The protein below binds the small molecule below.
Small molecule (SMILES): CC[C@H]1[C@H](O[C@@H]2O[C@H](CO)[C@@H](O)[C@H](O)[C@H]2O)OC=C(C(=O)OC)[C@H]1C[C@@H]1NCCc2c1[nH]c1ccccc21

Sequence of chain 4.B:
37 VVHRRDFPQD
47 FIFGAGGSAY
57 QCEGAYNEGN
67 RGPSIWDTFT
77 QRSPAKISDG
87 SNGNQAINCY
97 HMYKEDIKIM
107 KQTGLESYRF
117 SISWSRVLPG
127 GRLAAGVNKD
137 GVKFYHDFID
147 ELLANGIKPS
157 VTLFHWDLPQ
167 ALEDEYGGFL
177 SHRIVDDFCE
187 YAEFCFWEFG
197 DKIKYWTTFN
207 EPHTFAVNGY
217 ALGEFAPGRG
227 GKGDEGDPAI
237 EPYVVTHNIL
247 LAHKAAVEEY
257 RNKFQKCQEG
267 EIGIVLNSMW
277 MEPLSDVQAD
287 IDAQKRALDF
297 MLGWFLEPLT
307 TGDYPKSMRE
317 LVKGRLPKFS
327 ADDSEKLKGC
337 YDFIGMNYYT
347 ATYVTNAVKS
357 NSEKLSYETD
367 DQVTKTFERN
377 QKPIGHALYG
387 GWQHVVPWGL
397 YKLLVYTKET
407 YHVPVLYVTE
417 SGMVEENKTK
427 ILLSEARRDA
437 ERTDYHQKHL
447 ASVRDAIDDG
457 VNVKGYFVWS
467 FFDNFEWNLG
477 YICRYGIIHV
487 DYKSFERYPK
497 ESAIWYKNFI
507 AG

Binding-site contacts:
Ligand atom C10 contacts residue TRP388 of chain 4.B at 3.6 Å (hydrophobic).
Ligand atom C32 contacts residue TYR345 of chain 4.B at 3.1 Å (hydrophobic).
Ligand atom C33 contacts residue TYR345 of chain 4.B at 3.4 Å (hydrophobic).
Ligand atom C33 contacts residue TRP465 of chain 4.B at 3.6 Å (hydrophobic).
Ligand atom C28 contacts residue GLU416 of chain 4.B at 3.6 Å.
Ligand atom O37 contacts residue ASN206 of chain 4.B at 3.5 Å (h-bond).
Ligand atom O36 contacts residue GLN57 of chain 4.B at 3.6 Å (h-bond).
Ligand atom C28 contacts residue GLU207 of chain 4.B at 3.2 Å.
Ligand atom C1 contacts residue GLY386 of chain 4.B at 2.9 Å.
Ligand atom C32 contacts residue TRP465 of chain 4.B at 3.6 Å (hydrophobic).
Ligand atom O35 contacts residue TRP465 of chain 4.B at 2.4 Å (h-bond).
Ligand atom O34 contacts residue GLU472 of chain 4.B at 3.4 Å (salt-bridge).
Ligand atom O35 contacts residue GLN57 of chain 4.B at 3.1 Å (h-bond).
Ligand atom C4 contacts residue TRP388 of chain 4.B at 3.6 Å (hydrophobic).
Ligand atom C33 contacts residue TYR481 of chain 4.B at 3.5 Å (hydrophobic).
Ligand atom O36 contacts residue HIS161 of chain 4.B at 2.8 Å (h-bond).
Ligand atom O34 contacts residue TYR481 of chain 4.B at 3.1 Å (h-bond).
Ligand atom C31 contacts residue TRP465 of chain 4.B at 3.5 Å (hydrophobic).
Ligand atom N9 contacts residue TRP388 of chain 4.B at 3.2 Å.
Ligand atom C30 contacts residue GLU416 of chain 4.B at 3.3 Å.
Ligand atom C2 contacts residue GLY386 of chain 4.B at 3.3 Å.
Ligand atom C29 contacts residue GLU207 of chain 4.B at 3.0 Å.
Ligand atom O36 contacts residue TRP473 of chain 4.B at 2.9 Å (h-bond).
Ligand atom O37 contacts residue GLU416 of chain 4.B at 2.6 Å (salt-bridge).
Ligand atom C8 contacts residue TRP388 of chain 4.B at 3.2 Å (hydrophobic).
Ligand atom C19 contacts residue TRP388 of chain 4.B at 3.6 Å (hydrophobic).
Ligand atom C26 contacts residue PHE221 of chain 4.B at 2.9 Å (hydrophobic).
Ligand atom C7 contacts residue TRP388 of chain 4.B at 3.6 Å (hydrophobic).
Ligand atom C29 contacts residue GLU416 of chain 4.B at 3.4 Å.
Ligand atom C31 contacts residue GLU472 of chain 4.B at 3.5 Å.
Ligand atom C23 contacts residue MET297 of chain 4.B at 3.4 Å (hydrophobic).
Ligand atom O27 contacts residue GLU207 of chain 4.B at 2.5 Å (salt-bridge).
Ligand atom C28 contacts residue TYR345 of chain 4.B at 3.6 Å (hydrophobic).
Ligand atom O37 contacts residue GLU207 of chain 4.B at 2.7 Å (salt-bridge).
Ligand atom C32 contacts residue GLU416 of chain 4.B at 3.5 Å.
Ligand atom O22 contacts residue TRP388 of chain 4.B at 2.9 Å.
Ligand atom O35 contacts residue GLU472 of chain 4.B at 2.9 Å (salt-bridge).
Ligand atom C23 contacts residue TRP388 of chain 4.B at 3.0 Å (hydrophobic).
Ligand atom C33 contacts residue GLU472 of chain 4.B at 3.6 Å.
Ligand atom C26 contacts residue THR210 of chain 4.B at 3.5 Å.